A small-molecule ligand and the protein it binds are described below.
Small molecule (SMILES): N[C@@H](CCC(=O)O)C(=O)O

Binding-site contacts:
Ligand atom CA contacts residue TYR63 of chain 1.A at 4.0 Å (hydrophobic).
Ligand atom CD contacts residue THR144 of chain 1.A at 3.3 Å.
Ligand atom CA contacts residue ALA143 of chain 1.A at 4.0 Å (hydrophobic).
Ligand atom O contacts residue ARG97 of chain 1.A at 2.8 Å (salt-bridge).
Ligand atom OE2 contacts residue ALA143 of chain 1.A at 3.1 Å (h-bond).
Ligand atom N contacts residue PRO90 of chain 1.A at 2.8 Å (h-bond).
Ligand atom OXT contacts residue ARG97 of chain 1.A at 2.9 Å (salt-bridge).
Ligand atom OE2 contacts residue THR144 of chain 1.A at 3.0 Å (h-bond).
Ligand atom C contacts residue GLY142 of chain 1.A at 4.4 Å.
Ligand atom CA contacts residue PRO90 of chain 1.A at 4.1 Å (hydrophobic).
Ligand atom OE2 contacts residue GLU191 of chain 1.A at 4.2 Å.
Ligand atom OXT contacts residue THR92 of chain 1.A at 2.9 Å (h-bond).
Ligand atom OXT contacts residue ALA143 of chain 1.A at 4.4 Å.
Ligand atom N contacts residue TYR217 of chain 1.A at 3.8 Å.
Ligand atom OE1 contacts residue GLU191 of chain 1.A at 3.7 Å.
Ligand atom CB contacts residue GLU191 of chain 1.A at 4.1 Å.
Ligand atom OE2 contacts residue GLY142 of chain 1.A at 3.5 Å.
Ligand atom C contacts residue PRO90 of chain 1.A at 4.3 Å (hydrophobic).
Ligand atom CG contacts residue GLU191 of chain 1.A at 3.6 Å.
Ligand atom O contacts residue GLY142 of chain 1.A at 3.3 Å.
Ligand atom OXT contacts residue PRO90 of chain 1.A at 3.5 Å (h-bond).
Ligand atom C contacts residue TYR63 of chain 1.A at 3.5 Å (hydrophobic).
Ligand atom CB contacts residue ALA143 of chain 1.A at 4.3 Å (hydrophobic).
Ligand atom CB contacts residue TYR63 of chain 1.A at 3.6 Å (hydrophobic).
Ligand atom N contacts residue GLU191 of chain 1.A at 2.8 Å (salt-bridge).
Ligand atom OXT contacts residue LEU91 of chain 1.A at 3.6 Å.
Ligand atom CD contacts residue GLU191 of chain 1.A at 3.9 Å.
Ligand atom C contacts residue THR92 of chain 1.A at 3.5 Å.
Ligand atom CB contacts residue GLY142 of chain 1.A at 4.4 Å.
Ligand atom OXT contacts residue TYR63 of chain 1.A at 3.3 Å.
Ligand atom CD contacts residue ALA143 of chain 1.A at 4.2 Å (hydrophobic).
Ligand atom CA contacts residue THR92 of chain 1.A at 3.4 Å.
Ligand atom O contacts residue ALA143 of chain 1.A at 2.7 Å (h-bond).
Ligand atom O contacts residue TYR63 of chain 1.A at 3.2 Å.
Ligand atom N contacts residue TYR63 of chain 1.A at 3.9 Å.
Ligand atom CA contacts residue GLU191 of chain 1.A at 3.5 Å.
Ligand atom OE1 contacts residue THR144 of chain 1.A at 2.6 Å (h-bond).
Ligand atom C contacts residue ALA143 of chain 1.A at 3.6 Å (hydrophobic).
Ligand atom C contacts residue ARG97 of chain 1.A at 3.5 Å.
Ligand atom N contacts residue THR92 of chain 1.A at 3.0 Å (h-bond).

Sequence of chain 1.A:
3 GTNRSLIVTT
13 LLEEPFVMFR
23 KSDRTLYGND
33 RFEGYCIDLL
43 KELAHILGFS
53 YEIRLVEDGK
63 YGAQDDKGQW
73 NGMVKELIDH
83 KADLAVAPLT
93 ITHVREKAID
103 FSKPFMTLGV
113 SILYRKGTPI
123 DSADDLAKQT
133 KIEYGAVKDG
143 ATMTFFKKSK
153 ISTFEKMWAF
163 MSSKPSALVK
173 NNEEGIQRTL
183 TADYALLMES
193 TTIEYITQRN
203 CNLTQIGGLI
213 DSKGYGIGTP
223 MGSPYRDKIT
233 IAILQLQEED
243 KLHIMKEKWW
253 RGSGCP